The protein below binds the small molecule below.
Small molecule (SMILES): CC(=O)N[C@H]1[C@H](O[C@H]2[C@H](O)[C@@H](NC(C)=O)CO[C@@H]2CO)O[C@H](CO)[C@@H](O)[C@@H]1O

Sequence of chain 1.A:
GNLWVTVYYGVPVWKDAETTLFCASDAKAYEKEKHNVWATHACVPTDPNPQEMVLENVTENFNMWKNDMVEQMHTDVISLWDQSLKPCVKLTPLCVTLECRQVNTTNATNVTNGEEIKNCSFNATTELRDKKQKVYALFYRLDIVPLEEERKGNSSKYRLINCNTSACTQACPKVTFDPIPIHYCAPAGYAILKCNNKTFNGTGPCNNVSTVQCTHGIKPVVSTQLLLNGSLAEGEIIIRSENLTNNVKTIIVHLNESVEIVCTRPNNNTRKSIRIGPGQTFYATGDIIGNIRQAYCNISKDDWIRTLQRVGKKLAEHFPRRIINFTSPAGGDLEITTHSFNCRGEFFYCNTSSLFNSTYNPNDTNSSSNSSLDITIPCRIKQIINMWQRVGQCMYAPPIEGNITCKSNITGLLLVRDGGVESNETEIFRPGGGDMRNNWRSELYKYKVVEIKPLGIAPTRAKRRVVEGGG

Binding-site contacts:
Ligand atom C2 contacts residue ASN361 of chain 1.A at 2.5 Å.
Ligand atom C7 contacts residue NAG2 of chain 1.I at 3.8 Å.
Ligand atom C8 contacts residue SER357 of chain 1.A at 4.4 Å.
Ligand atom C4 contacts residue ASN361 of chain 1.A at 4.3 Å.
Ligand atom C3 contacts residue ASN361 of chain 1.A at 3.8 Å.
Ligand atom C8 contacts residue ASN361 of chain 1.A at 3.5 Å.
Ligand atom N2 contacts residue ASN361 of chain 1.A at 2.9 Å (h-bond).
Ligand atom C7 contacts residue ASN361 of chain 1.A at 3.4 Å.
Ligand atom C1 contacts residue ASN361 of chain 1.A at 1.4 Å.
Ligand atom O5 contacts residue ASN361 of chain 1.A at 2.3 Å (h-bond).
Ligand atom N2 contacts residue NAG2 of chain 1.I at 4.4 Å.
Ligand atom O7 contacts residue NAG2 of chain 1.I at 3.4 Å (h-bond).
Ligand atom O7 contacts residue ASN361 of chain 1.A at 4.3 Å.
Ligand atom C5 contacts residue ASN361 of chain 1.A at 3.6 Å.
Ligand atom C8 contacts residue NAG2 of chain 1.I at 4.0 Å.